Sequence of chain 1.A:
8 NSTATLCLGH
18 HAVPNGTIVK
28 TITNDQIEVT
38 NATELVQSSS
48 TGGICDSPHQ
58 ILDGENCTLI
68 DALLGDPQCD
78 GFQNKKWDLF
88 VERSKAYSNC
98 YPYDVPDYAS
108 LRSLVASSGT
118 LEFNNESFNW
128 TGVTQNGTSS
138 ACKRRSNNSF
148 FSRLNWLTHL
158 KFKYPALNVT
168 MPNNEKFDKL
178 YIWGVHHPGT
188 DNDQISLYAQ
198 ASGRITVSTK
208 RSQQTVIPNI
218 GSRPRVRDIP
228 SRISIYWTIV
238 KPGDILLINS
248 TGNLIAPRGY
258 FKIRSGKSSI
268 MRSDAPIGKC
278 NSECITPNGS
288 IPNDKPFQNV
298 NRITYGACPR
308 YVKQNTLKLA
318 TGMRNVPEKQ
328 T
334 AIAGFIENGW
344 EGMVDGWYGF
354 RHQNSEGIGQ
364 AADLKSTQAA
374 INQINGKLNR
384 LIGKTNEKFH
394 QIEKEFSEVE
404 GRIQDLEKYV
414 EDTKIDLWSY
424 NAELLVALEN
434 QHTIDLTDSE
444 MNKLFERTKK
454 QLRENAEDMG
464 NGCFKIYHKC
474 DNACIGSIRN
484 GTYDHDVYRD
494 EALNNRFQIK

Binding-site contacts:
Ligand atom C7 contacts residue VAL297 of chain 1.A at 4.4 Å (hydrophobic).
Ligand atom C5 contacts residue ASN285 of chain 1.A at 3.6 Å.
Ligand atom C6 contacts residue ASN298 of chain 1.A at 4.1 Å.
Ligand atom O5 contacts residue ASN285 of chain 1.A at 2.4 Å (h-bond).
Ligand atom C1 contacts residue VAL297 of chain 1.A at 3.8 Å (hydrophobic).
Ligand atom N2 contacts residue ASN285 of chain 1.A at 3.0 Å (h-bond).
Ligand atom C3 contacts residue VAL297 of chain 1.A at 4.2 Å (hydrophobic).
Ligand atom O5 contacts residue ASN298 of chain 1.A at 3.8 Å.
Ligand atom C3 contacts residue ASN285 of chain 1.A at 3.8 Å.
Ligand atom C4 contacts residue ASN285 of chain 1.A at 4.3 Å.
Ligand atom C8 contacts residue SER45 of chain 1.A at 3.5 Å.
Ligand atom C2 contacts residue VAL297 of chain 1.A at 4.0 Å (hydrophobic).
Ligand atom C8 contacts residue VAL297 of chain 1.A at 4.1 Å (hydrophobic).
Ligand atom O7 contacts residue ASN285 of chain 1.A at 3.2 Å (h-bond).
Ligand atom C2 contacts residue ASN285 of chain 1.A at 2.5 Å.
Ligand atom C1 contacts residue ASN285 of chain 1.A at 1.4 Å.
Ligand atom C5 contacts residue ASN298 of chain 1.A at 3.8 Å.
Ligand atom N2 contacts residue VAL297 of chain 1.A at 3.5 Å (h-bond).
Ligand atom C7 contacts residue ASN285 of chain 1.A at 3.3 Å.
Ligand atom C1 contacts residue ASN298 of chain 1.A at 4.0 Å.
Ligand atom C6 contacts residue GLU398 of chain 1.A at 4.3 Å.
Ligand atom C8 contacts residue ASN285 of chain 1.A at 4.5 Å.

A protein and the small-molecule ligand that binds it are described below.
Small molecule (SMILES): CC(=O)N[C@@H]1[C@@H](O)[C@H](O)[C@@H](CO)O[C@H]1O